The protein below binds the small molecule below.
Small molecule (SMILES): CC[C@@H](CO)NC(=O)Cc1c(C)n(C(=O)c2ccc(Cl)cc2)c2ccc(OC)cc12

Binding-site contacts:
Ligand atom C21 contacts residue SER516 of chain 1.A at 3.4 Å.
Ligand atom C5 contacts residue ALA527 of chain 1.A at 3.0 Å (hydrophobic).
Ligand atom C17 contacts residue SER353 of chain 1.A at 3.6 Å.
Ligand atom C20 contacts residue SER353 of chain 1.A at 2.8 Å.
Ligand atom C4 contacts residue SER530 of chain 1.A at 3.6 Å.
Ligand atom C19 contacts residue GLN192 of chain 1.A at 3.4 Å.
Ligand atom CL contacts residue LEU359 of chain 1.A at 3.2 Å.
Ligand atom C4 contacts residue GLY526 of chain 1.A at 3.3 Å.
Ligand atom C13 contacts residue LEU359 of chain 1.A at 3.5 Å (hydrophobic).
Ligand atom CL contacts residue MET113 of chain 1.A at 3.1 Å.
Ligand atom C6 contacts residue GLY526 of chain 1.A at 3.2 Å.
Ligand atom C18 contacts residue SER353 of chain 1.A at 3.3 Å.
Ligand atom O1 contacts residue ALA527 of chain 1.A at 2.9 Å.
Ligand atom C22 contacts residue ILE523 of chain 1.A at 3.3 Å (hydrophobic).
Ligand atom C19 contacts residue SER353 of chain 1.A at 3.6 Å.
Ligand atom N2 contacts residue PHE518 of chain 1.A at 3.7 Å.
Ligand atom C17 contacts residue PHE518 of chain 1.A at 3.6 Å (hydrophobic).
Ligand atom O3 contacts residue HIS90 of chain 1.A at 3.0 Å.
Ligand atom C21 contacts residue GLN192 of chain 1.A at 3.6 Å.
Ligand atom C22 contacts residue PHE518 of chain 1.A at 3.2 Å (hydrophobic).
Ligand atom C12 contacts residue VAL116 of chain 1.A at 3.1 Å (hydrophobic).
Ligand atom C20 contacts residue HIS90 of chain 1.A at 2.9 Å.
Ligand atom C2 contacts residue LEU352 of chain 1.A at 3.4 Å (hydrophobic).
Ligand atom C16 contacts residue TYR355 of chain 1.A at 3.0 Å (hydrophobic).
Ligand atom C19 contacts residue LEU352 of chain 1.A at 3.0 Å (hydrophobic).
Ligand atom O1 contacts residue ARG120 of chain 1.A at 2.8 Å (salt-bridge).
Ligand atom N2 contacts residue LEU352 of chain 1.A at 2.9 Å (h-bond).
Ligand atom C12 contacts residue LEU531 of chain 1.A at 3.5 Å (hydrophobic).
Ligand atom C4 contacts residue ALA527 of chain 1.A at 3.4 Å (hydrophobic).
Ligand atom C15 contacts residue VAL349 of chain 1.A at 3.4 Å (hydrophobic).
Ligand atom C11 contacts residue LEU531 of chain 1.A at 3.5 Å (hydrophobic).
Ligand atom C14 contacts residue LEU359 of chain 1.A at 3.1 Å (hydrophobic).
Ligand atom C6 contacts residue TRP387 of chain 1.A at 3.7 Å (hydrophobic).
Ligand atom O2 contacts residue ILE523 of chain 1.A at 3.3 Å.
Ligand atom N2 contacts residue SER353 of chain 1.A at 3.1 Å.
Ligand atom O contacts residue TRP387 of chain 1.A at 3.5 Å.
Ligand atom C16 contacts residue SER353 of chain 1.A at 3.0 Å.
Ligand atom C11 contacts residue VAL116 of chain 1.A at 3.6 Å (hydrophobic).
Ligand atom O3 contacts residue SER353 of chain 1.A at 2.9 Å (h-bond).
Ligand atom O3 contacts residue GLN192 of chain 1.A at 3.4 Å (h-bond).

Sequence of chain 1.A:
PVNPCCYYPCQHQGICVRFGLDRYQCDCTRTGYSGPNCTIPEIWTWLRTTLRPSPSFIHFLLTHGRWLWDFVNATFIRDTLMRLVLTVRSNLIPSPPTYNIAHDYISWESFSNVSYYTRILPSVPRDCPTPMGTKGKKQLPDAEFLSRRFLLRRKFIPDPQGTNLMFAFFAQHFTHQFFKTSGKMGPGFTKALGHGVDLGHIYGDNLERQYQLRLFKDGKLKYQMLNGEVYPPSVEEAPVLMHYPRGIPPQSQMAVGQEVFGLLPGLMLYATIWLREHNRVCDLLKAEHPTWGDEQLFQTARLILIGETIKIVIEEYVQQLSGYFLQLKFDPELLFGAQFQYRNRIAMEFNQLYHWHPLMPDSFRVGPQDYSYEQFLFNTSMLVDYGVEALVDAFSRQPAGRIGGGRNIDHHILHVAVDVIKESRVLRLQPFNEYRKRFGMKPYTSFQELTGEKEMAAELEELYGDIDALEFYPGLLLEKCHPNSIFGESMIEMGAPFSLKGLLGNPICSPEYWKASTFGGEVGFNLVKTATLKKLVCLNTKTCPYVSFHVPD